Sequence of chain 3.A:
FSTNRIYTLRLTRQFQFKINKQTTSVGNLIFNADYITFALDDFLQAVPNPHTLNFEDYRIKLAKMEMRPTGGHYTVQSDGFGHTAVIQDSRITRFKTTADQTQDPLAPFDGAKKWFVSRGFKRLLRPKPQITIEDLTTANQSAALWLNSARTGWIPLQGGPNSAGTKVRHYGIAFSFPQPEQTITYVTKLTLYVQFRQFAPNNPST

Sequence of chain 3.C:
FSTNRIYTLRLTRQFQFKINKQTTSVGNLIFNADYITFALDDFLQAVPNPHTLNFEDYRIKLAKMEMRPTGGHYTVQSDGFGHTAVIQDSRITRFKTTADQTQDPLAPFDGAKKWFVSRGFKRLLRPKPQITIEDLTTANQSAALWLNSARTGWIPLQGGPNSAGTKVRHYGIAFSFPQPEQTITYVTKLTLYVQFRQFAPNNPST

Sequence of chain 7.C:
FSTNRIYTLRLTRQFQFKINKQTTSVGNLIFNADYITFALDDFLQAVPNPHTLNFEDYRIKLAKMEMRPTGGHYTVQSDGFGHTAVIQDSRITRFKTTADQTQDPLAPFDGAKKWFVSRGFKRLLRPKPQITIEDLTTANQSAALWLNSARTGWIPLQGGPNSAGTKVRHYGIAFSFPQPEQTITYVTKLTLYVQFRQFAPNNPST

Binding-site contacts:
Ligand atom C5 contacts residue LYS115 of chain 3.A at 3.7 Å.
Ligand atom O6 contacts residue LYS115 of chain 3.A at 3.4 Å (salt-bridge).
Ligand atom O6 contacts residue LEU175 of chain 3.A at 3.9 Å.
Ligand atom C8 contacts residue LEU175 of chain 3.A at 3.8 Å (hydrophobic).
Ligand atom C4 contacts residue LEU175 of chain 3.A at 3.8 Å (hydrophobic).
Ligand atom C8 contacts residue LYS115 of chain 3.A at 3.9 Å.
Ligand atom P contacts residue ARG61 of chain 3.A at 3.6 Å.
Ligand atom O2 contacts residue THR59 of chain 3.A at 3.3 Å (h-bond).
Ligand atom OP1 contacts residue PHE52 of chain 7.C at 3.1 Å (h-bond).
Ligand atom C6 contacts residue LEU175 of chain 3.A at 3.6 Å (hydrophobic).
Ligand atom N3 contacts residue THR59 of chain 3.A at 3.3 Å (h-bond).
Ligand atom OP1 contacts residue LYS164 of chain 3.C at 3.4 Å.
Ligand atom N7 contacts residue LYS115 of chain 3.A at 2.8 Å (salt-bridge).
Ligand atom C5 contacts residue LYS173 of chain 3.A at 3.7 Å.
Ligand atom C6 contacts residue LYS173 of chain 3.A at 4.0 Å.
Ligand atom N9 contacts residue LEU175 of chain 3.A at 3.7 Å.
Ligand atom P contacts residue LYS165 of chain 3.C at 4.0 Å.
Ligand atom OP2 contacts residue LYS165 of chain 3.C at 3.1 Å (salt-bridge).
Ligand atom O6 contacts residue LYS173 of chain 3.A at 3.0 Å (salt-bridge).
Ligand atom N7 contacts residue TYR244 of chain 3.A at 4.0 Å.
Ligand atom C8 contacts residue TYR244 of chain 3.A at 3.2 Å (hydrophobic).
Ligand atom C7 contacts residue PHE52 of chain 7.C at 3.7 Å (hydrophobic).
Ligand atom O2 contacts residue GLN246 of chain 3.A at 2.7 Å (h-bond).
Ligand atom O3' contacts residue ARG61 of chain 3.A at 3.9 Å.
Ligand atom O5' contacts residue TYR244 of chain 3.A at 3.8 Å.
Ligand atom O3' contacts residue LYS112 of chain 3.A at 3.7 Å.
Ligand atom N7 contacts residue LEU175 of chain 3.A at 3.9 Å.
Ligand atom OP1 contacts residue LYS165 of chain 3.C at 2.8 Å (salt-bridge).
Ligand atom C5 contacts residue LEU175 of chain 3.A at 3.8 Å (hydrophobic).
Ligand atom N1 contacts residue LEU175 of chain 3.A at 4.0 Å.
Ligand atom OP2 contacts residue TYR244 of chain 3.A at 3.0 Å (h-bond).
Ligand atom O4 contacts residue ARG56 of chain 7.C at 3.2 Å (salt-bridge).
Ligand atom OP1 contacts residue ALA163 of chain 3.C at 4.0 Å.
Ligand atom C2' contacts residue LEU113 of chain 3.A at 4.0 Å (hydrophobic).
Ligand atom OP1 contacts residue ARG61 of chain 3.A at 3.9 Å.
Ligand atom C2 contacts residue GLN246 of chain 3.A at 3.9 Å.
Ligand atom C2' contacts residue TYR244 of chain 3.A at 3.7 Å (hydrophobic).
Ligand atom OP2 contacts residue ARG61 of chain 3.A at 2.7 Å (salt-bridge).
Ligand atom C6 contacts residue LYS115 of chain 3.A at 3.9 Å.
Ligand atom C2 contacts residue THR59 of chain 3.A at 3.4 Å.

The small molecule below binds the protein below.
Small molecule (SMILES): Cc1cn([C@H]2C[C@H](O)[C@@H](CO[P](=O)(O)O[C@H]3C[C@H](n4cnc5c(=O)[nH]c(N)nc54)O[C@@H]3CO[P](=O)(O)O[C@H]3C[C@H](n4ccc(N)nc4=O)O[C@@H]3COP(=O)=O)O2)c(=O)[nH]c1=O